Binding-site contacts:
Ligand atom C3 contacts residue SER235 of chain 1.C at 4.4 Å.
Ligand atom C2 contacts residue LEU163 of chain 1.C at 4.3 Å (hydrophobic).
Ligand atom C4 contacts residue TYR340 of chain 1.C at 3.4 Å (hydrophobic).
Ligand atom O2 contacts residue LEU163 of chain 1.C at 3.4 Å.
Ligand atom O contacts residue LEU336 of chain 1.C at 4.3 Å.
Ligand atom O1 contacts residue SER234 of chain 1.C at 3.8 Å.
Ligand atom O1 contacts residue SER235 of chain 1.C at 3.9 Å.
Ligand atom O2 contacts residue ARG167 of chain 1.C at 3.5 Å (salt-bridge).
Ligand atom O contacts residue TRP147 of chain 1.C at 4.5 Å.
Ligand atom C4 contacts residue LEU336 of chain 1.C at 4.4 Å (hydrophobic).
Ligand atom C3 contacts residue LEU336 of chain 1.C at 4.1 Å (hydrophobic).
Ligand atom O2 contacts residue TYR340 of chain 1.C at 4.3 Å.
Ligand atom O contacts residue TYR143 of chain 1.C at 2.9 Å (h-bond).
Ligand atom O3 contacts residue TYR340 of chain 1.C at 2.8 Å (h-bond).
Ligand atom C3 contacts residue TYR340 of chain 1.C at 3.8 Å (hydrophobic).
Ligand atom O2 contacts residue SER235 of chain 1.C at 4.3 Å.
Ligand atom C contacts residue TRP147 of chain 1.C at 3.1 Å (hydrophobic).
Ligand atom C3 contacts residue LEU163 of chain 1.C at 4.4 Å (hydrophobic).
Ligand atom C4 contacts residue ARG167 of chain 1.C at 3.5 Å.
Ligand atom C4 contacts residue LEU163 of chain 1.C at 3.5 Å (hydrophobic).
Ligand atom C2 contacts residue LEU336 of chain 1.C at 4.5 Å (hydrophobic).
Ligand atom O3 contacts residue ARG167 of chain 1.C at 2.9 Å (salt-bridge).
Ligand atom O3 contacts residue LEU336 of chain 1.C at 3.5 Å.
Ligand atom C contacts residue TYR143 of chain 1.C at 3.2 Å (hydrophobic).
Ligand atom O2 contacts residue LEU160 of chain 1.C at 4.2 Å.
Ligand atom O3 contacts residue LEU163 of chain 1.C at 3.3 Å.
Ligand atom O1 contacts residue CYS233 of chain 1.C at 3.9 Å.
Ligand atom C1 contacts residue TYR143 of chain 1.C at 4.1 Å (hydrophobic).
Ligand atom C2 contacts residue TYR340 of chain 1.C at 3.8 Å (hydrophobic).

A protein and the small-molecule ligand that binds it are described below.
Small molecule (SMILES): COC(=O)/C=C/C(=O)O

Sequence of chain 1.C:
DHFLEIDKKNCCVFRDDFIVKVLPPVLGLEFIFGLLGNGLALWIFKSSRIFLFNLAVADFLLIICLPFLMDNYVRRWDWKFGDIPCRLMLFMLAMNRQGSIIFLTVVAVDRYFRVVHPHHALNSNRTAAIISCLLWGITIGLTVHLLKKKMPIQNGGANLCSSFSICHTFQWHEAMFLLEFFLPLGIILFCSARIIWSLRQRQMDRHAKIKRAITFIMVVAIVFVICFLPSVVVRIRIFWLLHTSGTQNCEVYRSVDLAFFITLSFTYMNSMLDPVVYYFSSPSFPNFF